Sequence of chain 1.B:
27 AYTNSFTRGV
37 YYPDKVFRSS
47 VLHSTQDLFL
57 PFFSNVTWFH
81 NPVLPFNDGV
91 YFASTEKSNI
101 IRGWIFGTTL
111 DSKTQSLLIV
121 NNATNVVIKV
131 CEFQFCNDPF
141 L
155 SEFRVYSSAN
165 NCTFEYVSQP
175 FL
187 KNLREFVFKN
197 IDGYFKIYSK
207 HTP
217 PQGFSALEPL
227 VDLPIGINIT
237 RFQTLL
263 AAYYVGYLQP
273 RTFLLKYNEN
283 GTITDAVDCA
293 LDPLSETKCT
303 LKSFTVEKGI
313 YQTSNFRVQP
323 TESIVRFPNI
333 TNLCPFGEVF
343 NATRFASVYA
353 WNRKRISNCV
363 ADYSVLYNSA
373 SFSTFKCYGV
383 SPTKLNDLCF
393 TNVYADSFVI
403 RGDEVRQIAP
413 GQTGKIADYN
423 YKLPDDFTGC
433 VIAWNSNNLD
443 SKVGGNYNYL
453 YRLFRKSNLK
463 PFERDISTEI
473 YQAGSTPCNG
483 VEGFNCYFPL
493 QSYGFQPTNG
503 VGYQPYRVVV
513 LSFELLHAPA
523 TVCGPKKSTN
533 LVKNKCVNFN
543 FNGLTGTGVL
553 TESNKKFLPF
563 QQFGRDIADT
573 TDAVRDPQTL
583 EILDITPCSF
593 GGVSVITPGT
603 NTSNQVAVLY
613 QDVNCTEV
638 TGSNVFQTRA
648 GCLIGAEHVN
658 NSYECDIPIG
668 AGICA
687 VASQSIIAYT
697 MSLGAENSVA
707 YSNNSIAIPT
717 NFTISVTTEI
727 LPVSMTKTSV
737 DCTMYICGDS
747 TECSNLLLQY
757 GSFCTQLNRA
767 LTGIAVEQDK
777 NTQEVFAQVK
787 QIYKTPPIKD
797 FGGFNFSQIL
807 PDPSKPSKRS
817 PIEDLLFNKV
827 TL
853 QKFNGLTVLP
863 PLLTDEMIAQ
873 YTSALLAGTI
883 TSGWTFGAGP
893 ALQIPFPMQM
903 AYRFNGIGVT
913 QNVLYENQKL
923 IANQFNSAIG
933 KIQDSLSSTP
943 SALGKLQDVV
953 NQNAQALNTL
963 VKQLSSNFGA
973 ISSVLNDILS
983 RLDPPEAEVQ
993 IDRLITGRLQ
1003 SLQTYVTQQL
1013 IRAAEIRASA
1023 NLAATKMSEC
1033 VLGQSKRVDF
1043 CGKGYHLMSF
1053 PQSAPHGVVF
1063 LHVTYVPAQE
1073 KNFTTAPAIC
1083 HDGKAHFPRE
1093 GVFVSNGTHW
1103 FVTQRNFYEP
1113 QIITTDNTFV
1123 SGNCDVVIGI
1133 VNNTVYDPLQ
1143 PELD

The small molecule below binds the protein below.
Small molecule (SMILES): CC(=O)N[C@H]1[C@H](O[C@H]2[C@H](O)[C@@H](NC(C)=O)CO[C@@H]2CO)O[C@H](CO)[C@@H](O)[C@@H]1O

Binding-site contacts:
Ligand atom C4 contacts residue ASN801 of chain 1.B at 4.1 Å.
Ligand atom C5 contacts residue GLN804 of chain 1.B at 4.5 Å.
Ligand atom O5 contacts residue SER803 of chain 1.B at 2.6 Å (h-bond).
Ligand atom C3 contacts residue ASN801 of chain 1.B at 3.7 Å.
Ligand atom C2 contacts residue ASN801 of chain 1.B at 2.4 Å.
Ligand atom N2 contacts residue ASN801 of chain 1.B at 3.0 Å (h-bond).
Ligand atom C7 contacts residue ASN801 of chain 1.B at 3.9 Å.
Ligand atom O5 contacts residue ASN801 of chain 1.B at 2.4 Å (h-bond).
Ligand atom C5 contacts residue SER803 of chain 1.B at 3.6 Å.
Ligand atom C8 contacts residue GLN804 of chain 1.B at 3.9 Å.
Ligand atom C1 contacts residue ASN801 of chain 1.B at 1.4 Å.
Ligand atom O7 contacts residue ASN801 of chain 1.B at 4.2 Å.
Ligand atom C5 contacts residue ASN801 of chain 1.B at 3.6 Å.
Ligand atom O6 contacts residue ASN801 of chain 1.B at 3.9 Å.
Ligand atom C6 contacts residue ASN801 of chain 1.B at 4.2 Å.
Ligand atom C1 contacts residue SER803 of chain 1.B at 3.2 Å.